The small molecule below binds the protein below.
Small molecule (SMILES): COc1cnc(-c2csc(CN(C)CCCN(C)C)n2)c2[nH]cc(C(=O)C(=O)N3CCC([C@@H](C#N)c4ccccc4)CC3)c12

Binding-site contacts:
Ligand atom C29 contacts residue ILE392 of chain 1.D at 3.6 Å (hydrophobic).
Ligand atom C01 contacts residue LEU86 of chain 1.D at 3.4 Å (hydrophobic).
Ligand atom N37 contacts residue ASP83 of chain 1.D at 3.0 Å (salt-bridge).
Ligand atom C15 contacts residue GLN400 of chain 1.D at 3.6 Å.
Ligand atom C16 contacts residue GLN400 of chain 1.D at 3.3 Å.
Ligand atom C06 contacts residue ASP83 of chain 1.D at 3.0 Å.
Ligand atom C13 contacts residue VAL225 of chain 1.D at 3.6 Å (hydrophobic).
Ligand atom C11 contacts residue TRP82 of chain 1.D at 3.5 Å (hydrophobic).
Ligand atom C17 contacts residue GLN400 of chain 1.D at 3.2 Å.
Ligand atom C14 contacts residue TRP395 of chain 1.D at 3.4 Å (hydrophobic).
Ligand atom O41 contacts residue ILE79 of chain 1.D at 3.5 Å.
Ligand atom C30 contacts residue GLN400 of chain 1.D at 3.4 Å.
Ligand atom S44 contacts residue GLN400 of chain 1.D at 2.9 Å (h-bond).
Ligand atom C25 contacts residue TYR353 of chain 1.D at 3.5 Å (hydrophobic).
Ligand atom O41 contacts residue TRP82 of chain 1.D at 3.6 Å.
Ligand atom C24 contacts residue TYR353 of chain 1.D at 3.3 Å (hydrophobic).
Ligand atom C07 contacts residue TRP82 of chain 1.D at 3.6 Å (hydrophobic).
Ligand atom O42 contacts residue TRP395 of chain 1.D at 3.2 Å (h-bond).
Ligand atom C05 contacts residue MET402 of chain 1.D at 3.5 Å (hydrophobic).
Ligand atom C28 contacts residue VAL225 of chain 1.D at 3.6 Å (hydrophobic).
Ligand atom C06 contacts residue TRP82 of chain 1.D at 3.4 Å (hydrophobic).
Ligand atom C32 contacts residue GLN400 of chain 1.D at 3.7 Å.
Ligand atom C18 contacts residue GLN400 of chain 1.D at 3.7 Å.
Ligand atom C15 contacts residue LEU86 of chain 1.D at 3.6 Å (hydrophobic).
Ligand atom C26 contacts residue SER344 of chain 1.D at 3.3 Å.
Ligand atom N34 contacts residue MET402 of chain 1.D at 3.6 Å.
Ligand atom N35 contacts residue ASP83 of chain 1.D at 2.3 Å (salt-bridge).
Ligand atom N38 contacts residue GLN400 of chain 1.D at 3.0 Å (h-bond).
Ligand atom C26 contacts residue PHE345 of chain 1.D at 3.5 Å (hydrophobic).
Ligand atom C31 contacts residue GLN400 of chain 1.D at 3.3 Å.
Ligand atom C02 contacts residue ASP83 of chain 1.D at 3.5 Å.
Ligand atom C27 contacts residue VAL225 of chain 1.D at 3.1 Å (hydrophobic).
Ligand atom C06 contacts residue MET394 of chain 1.D at 3.5 Å (hydrophobic).
Ligand atom C25 contacts residue SER344 of chain 1.D at 3.4 Å.
Ligand atom C06 contacts residue ILE79 of chain 1.D at 3.5 Å (hydrophobic).
Ligand atom N34 contacts residue ALA401 of chain 1.D at 3.6 Å.
Ligand atom N34 contacts residue LEU86 of chain 1.D at 3.5 Å.
Ligand atom N35 contacts residue MET394 of chain 1.D at 3.5 Å.
Ligand atom C10 contacts residue TRP82 of chain 1.D at 3.6 Å (hydrophobic).
Ligand atom C13 contacts residue TRP395 of chain 1.D at 3.5 Å (hydrophobic).

Sequence of chain 1.D:
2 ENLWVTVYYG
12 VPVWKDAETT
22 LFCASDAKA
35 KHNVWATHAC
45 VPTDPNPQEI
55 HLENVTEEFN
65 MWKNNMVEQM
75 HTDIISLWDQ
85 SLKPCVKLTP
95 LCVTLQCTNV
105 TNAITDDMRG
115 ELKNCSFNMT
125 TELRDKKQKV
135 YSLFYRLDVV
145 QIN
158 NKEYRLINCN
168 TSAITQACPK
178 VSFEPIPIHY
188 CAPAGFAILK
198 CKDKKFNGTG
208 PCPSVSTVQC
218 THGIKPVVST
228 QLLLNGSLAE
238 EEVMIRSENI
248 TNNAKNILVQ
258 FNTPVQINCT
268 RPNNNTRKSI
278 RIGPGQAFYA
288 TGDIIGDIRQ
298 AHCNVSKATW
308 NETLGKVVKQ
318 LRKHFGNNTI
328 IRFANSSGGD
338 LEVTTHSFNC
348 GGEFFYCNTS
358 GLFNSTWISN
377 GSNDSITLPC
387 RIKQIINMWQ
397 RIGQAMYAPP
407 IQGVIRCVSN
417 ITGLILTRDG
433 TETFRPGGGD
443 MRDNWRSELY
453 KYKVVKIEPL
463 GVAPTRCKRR